The protein below binds the small molecule below.
Small molecule (SMILES): O=c1ccn([C@@H]2O[C@H](CO[P](=O)(O)O[P](=O)(O)O[C@H]3O[C@H](CS(=O)(=O)O)[C@@H](O)[C@H](O)[C@H]3O)[C@@H](O)[C@H]2O)c(=O)[nH]1

Binding-site contacts:
Ligand atom O3B contacts residue UPG1 of chain 4.E at 0.0 Å (h-bond).
Ligand atom PB contacts residue UPG1 of chain 4.E at 0.0 Å.
Ligand atom O3' contacts residue UPG1 of chain 4.E at 0.0 Å (h-bond).
Ligand atom O3S contacts residue UPG1 of chain 4.E at 1.7 Å (h-bond).
Ligand atom O2A contacts residue UPG1 of chain 4.E at 0.0 Å (h-bond).
Ligand atom O3A contacts residue UPG1 of chain 4.E at 0.0 Å (h-bond).
Ligand atom O4D contacts residue UPG1 of chain 4.E at 0.0 Å (h-bond).
Ligand atom O5' contacts residue UPG1 of chain 4.E at 0.0 Å (h-bond).
Ligand atom C1' contacts residue UPG1 of chain 4.E at 0.0 Å.
Ligand atom C3' contacts residue UPG1 of chain 4.E at 0.0 Å.
Ligand atom PA contacts residue UPG1 of chain 4.E at 0.0 Å.
Ligand atom O3D contacts residue UPG1 of chain 4.E at 0.0 Å (h-bond).
Ligand atom C5 contacts residue UPG1 of chain 4.E at 0.0 Å.
Ligand atom C4 contacts residue UPG1 of chain 4.E at 0.0 Å.
Ligand atom O2D contacts residue UPG1 of chain 4.E at 0.0 Å (h-bond).
Ligand atom O5D contacts residue UPG1 of chain 4.E at 0.0 Å (h-bond).
Ligand atom O2S contacts residue GLY157 of chain 4.A at 2.6 Å (h-bond).
Ligand atom O2 contacts residue UPG1 of chain 4.E at 0.0 Å (h-bond).
Ligand atom O1A contacts residue UPG1 of chain 4.E at 0.0 Å (h-bond).
Ligand atom C5' contacts residue UPG1 of chain 4.E at 0.0 Å.
Ligand atom O1S contacts residue UPG1 of chain 4.E at 2.0 Å (h-bond).
Ligand atom C4D contacts residue UPG1 of chain 4.E at 0.0 Å.
Ligand atom N1 contacts residue UPG1 of chain 4.E at 0.0 Å (h-bond).
Ligand atom C2D contacts residue UPG1 of chain 4.E at 0.0 Å.
Ligand atom N3 contacts residue UPG1 of chain 4.E at 0.0 Å (h-bond).
Ligand atom S contacts residue UPG1 of chain 4.E at 0.6 Å (h-bond).
Ligand atom O2S contacts residue UPG1 of chain 4.E at 1.3 Å (h-bond).
Ligand atom C1D contacts residue UPG1 of chain 4.E at 0.0 Å.
Ligand atom C2' contacts residue UPG1 of chain 4.E at 0.0 Å.
Ligand atom C6 contacts residue UPG1 of chain 4.E at 0.0 Å.
Ligand atom O4' contacts residue UPG1 of chain 4.E at 0.0 Å (h-bond).
Ligand atom O1B contacts residue UPG1 of chain 4.E at 0.0 Å (h-bond).
Ligand atom C6' contacts residue UPG1 of chain 4.E at 0.0 Å.
Ligand atom C3D contacts residue UPG1 of chain 4.E at 0.0 Å.
Ligand atom C4' contacts residue UPG1 of chain 4.E at 0.0 Å.
Ligand atom O2' contacts residue UPG1 of chain 4.E at 0.0 Å (h-bond).
Ligand atom O2B contacts residue UPG1 of chain 4.E at 0.0 Å (h-bond).
Ligand atom C5D contacts residue UPG1 of chain 4.E at 0.0 Å.
Ligand atom C2 contacts residue UPG1 of chain 4.E at 0.0 Å.
Ligand atom O4 contacts residue UPG1 of chain 4.E at 0.0 Å (h-bond).

Sequence of chain 4.A:
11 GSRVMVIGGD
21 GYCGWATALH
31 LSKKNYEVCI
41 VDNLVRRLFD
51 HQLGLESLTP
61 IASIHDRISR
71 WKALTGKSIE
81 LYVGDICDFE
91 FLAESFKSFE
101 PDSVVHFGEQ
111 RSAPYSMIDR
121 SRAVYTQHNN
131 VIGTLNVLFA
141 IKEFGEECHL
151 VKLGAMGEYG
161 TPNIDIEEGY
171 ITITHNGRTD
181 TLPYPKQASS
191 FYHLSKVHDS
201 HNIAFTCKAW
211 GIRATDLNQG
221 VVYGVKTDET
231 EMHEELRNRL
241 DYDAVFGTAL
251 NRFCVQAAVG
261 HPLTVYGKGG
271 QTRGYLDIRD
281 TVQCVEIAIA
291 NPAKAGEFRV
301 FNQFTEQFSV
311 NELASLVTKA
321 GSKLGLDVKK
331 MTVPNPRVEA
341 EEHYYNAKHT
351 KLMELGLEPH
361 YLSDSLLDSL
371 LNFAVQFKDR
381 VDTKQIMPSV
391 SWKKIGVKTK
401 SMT